Binding-site contacts:
Ligand atom C2 contacts residue GLU46 of chain 1.A at 3.4 Å.
Ligand atom O2A contacts residue ILE116 of chain 1.A at 2.9 Å (h-bond).
Ligand atom O3' contacts residue GLY98 of chain 1.A at 2.8 Å (h-bond).
Ligand atom N3 contacts residue TYR5 of chain 1.B at 2.8 Å (h-bond).
Ligand atom O2A contacts residue GLY115 of chain 1.A at 3.5 Å.
Ligand atom O3G contacts residue VAL114 of chain 1.A at 2.8 Å (h-bond).
Ligand atom O1A contacts residue MG1 of chain 1.C at 2.7 Å.
Ligand atom O3G contacts residue HIS112 of chain 1.A at 3.4 Å.
Ligand atom O2G contacts residue LEU111 of chain 1.A at 2.8 Å (h-bond).
Ligand atom O2G contacts residue HIS112 of chain 1.A at 2.9 Å (h-bond).
Ligand atom O1A contacts residue VAL114 of chain 1.A at 3.4 Å (h-bond).
Ligand atom C2' contacts residue TYR5 of chain 1.B at 3.2 Å (hydrophobic).
Ligand atom O1A contacts residue GLY113 of chain 1.A at 3.4 Å.
Ligand atom O1G contacts residue GLU38 of chain 1.A at 3.1 Å (salt-bridge).
Ligand atom O3A contacts residue GLY113 of chain 1.A at 3.0 Å.
Ligand atom C1' contacts residue TYR5 of chain 1.B at 3.4 Å (hydrophobic).
Ligand atom N6 contacts residue ASP69 of chain 1.A at 2.9 Å (salt-bridge).
Ligand atom O2A contacts residue ASN42 of chain 1.A at 3.1 Å (h-bond).
Ligand atom O4' contacts residue ILE90 of chain 1.A at 3.1 Å.
Ligand atom O2' contacts residue TYR5 of chain 1.B at 2.7 Å (h-bond).
Ligand atom O3A contacts residue VAL114 of chain 1.A at 3.5 Å (h-bond).
Ligand atom O3' contacts residue LYS99 of chain 1.A at 3.5 Å.
Ligand atom O2G contacts residue LYS334 of chain 1.A at 2.8 Å (salt-bridge).
Ligand atom O1G contacts residue LYS334 of chain 1.A at 3.1 Å (salt-bridge).
Ligand atom PG contacts residue LYS334 of chain 1.A at 3.5 Å.
Ligand atom N7 contacts residue ASN42 of chain 1.A at 3.4 Å.
Ligand atom O1G contacts residue GLN332 of chain 1.A at 3.1 Å (h-bond).
Ligand atom O2B contacts residue GLY113 of chain 1.A at 2.8 Å (h-bond).
Ligand atom N3 contacts residue TYR105 of chain 1.A at 3.4 Å (h-bond).
Ligand atom O1B contacts residue ASN42 of chain 1.A at 3.2 Å (h-bond).
Ligand atom O2B contacts residue HIS112 of chain 1.A at 3.3 Å (h-bond).
Ligand atom O2' contacts residue GLY98 of chain 1.A at 3.2 Å (h-bond).
Ligand atom O3G contacts residue GLY113 of chain 1.A at 3.2 Å (h-bond).
Ligand atom O1A contacts residue ILE116 of chain 1.A at 3.4 Å.
Ligand atom O2G contacts residue GLY110 of chain 1.A at 3.3 Å.
Ligand atom O1B contacts residue LYS99 of chain 1.A at 2.9 Å (salt-bridge).
Ligand atom C5' contacts residue ALA96 of chain 1.A at 3.4 Å (hydrophobic).
Ligand atom N3B contacts residue GLY110 of chain 1.A at 3.5 Å.
Ligand atom O3G contacts residue GLY115 of chain 1.A at 2.8 Å (h-bond).
Ligand atom O2B contacts residue LEU111 of chain 1.A at 3.2 Å (h-bond).

A small-molecule ligand and the protein it binds are described below.
Small molecule (SMILES): Nc1ncnc2c1ncn2[C@@H]1O[C@H](CO[P](=O)(O)O[P](=O)(O)NP(=O)(O)O)[C@@H](O)[C@H]1O

Sequence of chain 1.B:
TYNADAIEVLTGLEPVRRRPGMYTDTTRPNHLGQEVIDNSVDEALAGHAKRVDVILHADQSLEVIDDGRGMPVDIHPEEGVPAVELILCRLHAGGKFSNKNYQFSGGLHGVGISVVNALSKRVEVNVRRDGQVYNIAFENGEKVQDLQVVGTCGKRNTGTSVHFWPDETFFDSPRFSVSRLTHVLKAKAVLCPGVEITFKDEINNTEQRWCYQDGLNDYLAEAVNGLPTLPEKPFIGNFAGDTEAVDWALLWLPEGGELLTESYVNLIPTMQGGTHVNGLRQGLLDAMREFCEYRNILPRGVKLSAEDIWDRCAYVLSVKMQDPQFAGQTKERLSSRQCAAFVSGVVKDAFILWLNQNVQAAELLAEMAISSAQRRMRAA

Sequence of chain 1.A:
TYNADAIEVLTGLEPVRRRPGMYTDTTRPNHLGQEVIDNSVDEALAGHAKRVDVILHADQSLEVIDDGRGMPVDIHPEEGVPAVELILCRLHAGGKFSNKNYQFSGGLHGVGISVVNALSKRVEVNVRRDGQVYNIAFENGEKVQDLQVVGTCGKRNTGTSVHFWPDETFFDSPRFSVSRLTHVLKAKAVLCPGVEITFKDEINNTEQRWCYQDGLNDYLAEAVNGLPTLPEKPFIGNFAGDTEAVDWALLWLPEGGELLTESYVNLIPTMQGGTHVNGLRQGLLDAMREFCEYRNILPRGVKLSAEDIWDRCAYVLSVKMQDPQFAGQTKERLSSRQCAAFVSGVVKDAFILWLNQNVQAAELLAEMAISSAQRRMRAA